Sequence of chain 1.B:
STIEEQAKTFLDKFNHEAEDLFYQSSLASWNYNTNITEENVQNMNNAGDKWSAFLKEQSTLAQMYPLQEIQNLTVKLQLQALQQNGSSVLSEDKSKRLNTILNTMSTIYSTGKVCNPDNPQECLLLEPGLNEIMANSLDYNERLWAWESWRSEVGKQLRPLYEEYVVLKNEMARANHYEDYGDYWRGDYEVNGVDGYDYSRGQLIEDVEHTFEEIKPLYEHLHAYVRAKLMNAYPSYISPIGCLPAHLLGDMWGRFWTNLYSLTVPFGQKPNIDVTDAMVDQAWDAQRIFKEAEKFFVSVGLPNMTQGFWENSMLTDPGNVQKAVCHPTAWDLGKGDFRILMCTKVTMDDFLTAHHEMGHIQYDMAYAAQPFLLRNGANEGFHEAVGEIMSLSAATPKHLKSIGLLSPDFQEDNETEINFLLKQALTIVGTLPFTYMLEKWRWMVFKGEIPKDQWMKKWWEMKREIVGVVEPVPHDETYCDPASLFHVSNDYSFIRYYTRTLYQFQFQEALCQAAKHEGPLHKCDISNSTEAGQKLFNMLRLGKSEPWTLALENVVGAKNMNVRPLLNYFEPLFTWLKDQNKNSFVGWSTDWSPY

The protein below binds the small molecule below.
Small molecule (SMILES): CC(=O)N[C@@H]1[C@@H](O)[C@H](O)[C@@H](CO)O[C@H]1O

Binding-site contacts:
Ligand atom C4 contacts residue ASN73 of chain 1.B at 4.2 Å.
Ligand atom O7 contacts residue ASN73 of chain 1.B at 3.8 Å.
Ligand atom C1 contacts residue ASN73 of chain 1.B at 1.4 Å.
Ligand atom C5 contacts residue THR75 of chain 1.B at 4.4 Å.
Ligand atom C1 contacts residue THR75 of chain 1.B at 3.6 Å.
Ligand atom O5 contacts residue ASN73 of chain 1.B at 2.3 Å (h-bond).
Ligand atom O6 contacts residue LYS9 of chain 1.B at 3.5 Å.
Ligand atom C3 contacts residue ASN73 of chain 1.B at 3.8 Å.
Ligand atom C8 contacts residue ASN73 of chain 1.B at 3.7 Å.
Ligand atom O5 contacts residue THR75 of chain 1.B at 3.9 Å.
Ligand atom C7 contacts residue ASN73 of chain 1.B at 3.3 Å.
Ligand atom O5 contacts residue LYS9 of chain 1.B at 4.3 Å.
Ligand atom N2 contacts residue ASN73 of chain 1.B at 2.8 Å (h-bond).
Ligand atom C2 contacts residue ASN73 of chain 1.B at 2.5 Å.
Ligand atom C5 contacts residue ASN73 of chain 1.B at 3.6 Å.
Ligand atom C6 contacts residue LYS9 of chain 1.B at 4.0 Å.